Sequence of chain 1.E:
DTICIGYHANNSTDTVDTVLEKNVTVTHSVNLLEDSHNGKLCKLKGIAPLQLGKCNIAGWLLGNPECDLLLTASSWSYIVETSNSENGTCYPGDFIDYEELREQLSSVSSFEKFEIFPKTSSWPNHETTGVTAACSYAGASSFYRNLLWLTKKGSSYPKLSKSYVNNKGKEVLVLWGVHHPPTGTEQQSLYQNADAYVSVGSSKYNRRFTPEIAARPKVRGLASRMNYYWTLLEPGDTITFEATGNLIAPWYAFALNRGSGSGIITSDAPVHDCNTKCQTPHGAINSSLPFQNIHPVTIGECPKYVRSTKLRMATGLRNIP

This small molecule binds to this protein.
Small molecule (SMILES): CC(=O)N[C@@H]1[C@@H](O)[C@H](O[C@@H]2O[C@H](CO[C@]3(C(=O)O)C[C@H](O)[C@@H](NC(C)=O)[C@H]([C@H](O)[C@H](O)CO)O3)[C@H](O)[C@H](O)[C@H]2O)[C@@H](CO)O[C@H]1O

Binding-site contacts:
Ligand atom O9 contacts residue TYR91 of chain 1.E at 2.9 Å (h-bond).
Ligand atom O1A contacts residue THR132 of chain 1.E at 3.5 Å.
Ligand atom C9 contacts residue TRP149 of chain 1.E at 3.6 Å (hydrophobic).
Ligand atom O3 contacts residue GLY221 of chain 1.E at 3.1 Å (h-bond).
Ligand atom C9 contacts residue TYR91 of chain 1.E at 3.2 Å (hydrophobic).
Ligand atom O4 contacts residue VAL131 of chain 1.E at 3.6 Å.
Ligand atom O9 contacts residue SER224 of chain 1.E at 2.9 Å (h-bond).
Ligand atom O3 contacts residue LYS218 of chain 1.E at 3.2 Å (salt-bridge).
Ligand atom C9 contacts residue HIS179 of chain 1.E at 3.4 Å.
Ligand atom C10 contacts residue VAL131 of chain 1.E at 4.0 Å (hydrophobic).
Ligand atom C1 contacts residue THR132 of chain 1.E at 3.6 Å.
Ligand atom C1 contacts residue ALA133 of chain 1.E at 3.7 Å (hydrophobic).
Ligand atom O1B contacts residue ALA133 of chain 1.E at 3.8 Å.
Ligand atom O4 contacts residue LEU222 of chain 1.E at 3.8 Å.
Ligand atom C10 contacts residue TRP149 of chain 1.E at 4.1 Å (hydrophobic).
Ligand atom C4 contacts residue VAL131 of chain 1.E at 3.3 Å (hydrophobic).
Ligand atom C7 contacts residue TRP149 of chain 1.E at 3.7 Å (hydrophobic).
Ligand atom O1B contacts residue LEU222 of chain 1.E at 3.7 Å.
Ligand atom N5 contacts residue VAL131 of chain 1.E at 2.9 Å (h-bond).
Ligand atom O8 contacts residue TYR91 of chain 1.E at 2.7 Å (h-bond).
Ligand atom C9 contacts residue LEU190 of chain 1.E at 4.1 Å (hydrophobic).
Ligand atom C3 contacts residue GLY221 of chain 1.E at 4.0 Å.
Ligand atom O8 contacts residue TRP149 of chain 1.E at 3.6 Å.
Ligand atom O4 contacts residue GLY221 of chain 1.E at 3.3 Å (h-bond).
Ligand atom O9 contacts residue GLU186 of chain 1.E at 2.5 Å (salt-bridge).
Ligand atom C6 contacts residue VAL131 of chain 1.E at 4.1 Å (hydrophobic).
Ligand atom C9 contacts residue SER224 of chain 1.E at 4.1 Å.
Ligand atom N5 contacts residue TRP149 of chain 1.E at 3.9 Å.
Ligand atom O8 contacts residue LEU222 of chain 1.E at 3.7 Å.
Ligand atom C8 contacts residue TYR91 of chain 1.E at 3.5 Å (hydrophobic).
Ligand atom C9 contacts residue GLU186 of chain 1.E at 3.0 Å.
Ligand atom C4 contacts residue GLY221 of chain 1.E at 3.6 Å.
Ligand atom O1B contacts residue THR132 of chain 1.E at 2.7 Å (h-bond).
Ligand atom C11 contacts residue TRP149 of chain 1.E at 3.8 Å (hydrophobic).
Ligand atom O9 contacts residue HIS179 of chain 1.E at 3.0 Å (h-bond).
Ligand atom O1A contacts residue ALA133 of chain 1.E at 2.8 Å (h-bond).
Ligand atom C5 contacts residue VAL131 of chain 1.E at 3.6 Å (hydrophobic).
Ligand atom O10 contacts residue LEU190 of chain 1.E at 3.5 Å.
Ligand atom C11 contacts residue GLY130 of chain 1.E at 3.6 Å.
Ligand atom C8 contacts residue TRP149 of chain 1.E at 3.9 Å (hydrophobic).